A small-molecule ligand and the protein it binds are described below.
Small molecule (SMILES): Nc1ncnc2c1ncn2[C@H]1C[C@H](O)[C@@H](COP(=O)(O)O)O1

Binding-site contacts:
Ligand atom OP2 contacts residue ASP273 of chain 27.A at 2.4 Å.
Ligand atom O5' contacts residue ASP273 of chain 27.A at 4.1 Å.
Ligand atom P contacts residue TYR271 of chain 27.A at 4.5 Å.
Ligand atom OP1 contacts residue ASP273 of chain 27.A at 3.3 Å.
Ligand atom OP1 contacts residue ASN491 of chain 27.A at 3.6 Å.
Ligand atom OP1 contacts residue PHE272 of chain 27.A at 3.4 Å.
Ligand atom O5' contacts residue ASN491 of chain 27.A at 3.5 Å (h-bond).
Ligand atom OP2 contacts residue ASN491 of chain 27.A at 1.7 Å (h-bond).
Ligand atom C5' contacts residue ASN491 of chain 27.A at 4.0 Å.
Ligand atom OP1 contacts residue TYR271 of chain 27.A at 3.1 Å (h-bond).
Ligand atom P contacts residue ASN491 of chain 27.A at 3.0 Å.
Ligand atom C5' contacts residue ASP273 of chain 27.A at 3.8 Å.
Ligand atom P contacts residue ASP273 of chain 27.A at 2.8 Å.
Ligand atom P contacts residue PHE272 of chain 27.A at 4.3 Å.

Sequence of chain 27.A:
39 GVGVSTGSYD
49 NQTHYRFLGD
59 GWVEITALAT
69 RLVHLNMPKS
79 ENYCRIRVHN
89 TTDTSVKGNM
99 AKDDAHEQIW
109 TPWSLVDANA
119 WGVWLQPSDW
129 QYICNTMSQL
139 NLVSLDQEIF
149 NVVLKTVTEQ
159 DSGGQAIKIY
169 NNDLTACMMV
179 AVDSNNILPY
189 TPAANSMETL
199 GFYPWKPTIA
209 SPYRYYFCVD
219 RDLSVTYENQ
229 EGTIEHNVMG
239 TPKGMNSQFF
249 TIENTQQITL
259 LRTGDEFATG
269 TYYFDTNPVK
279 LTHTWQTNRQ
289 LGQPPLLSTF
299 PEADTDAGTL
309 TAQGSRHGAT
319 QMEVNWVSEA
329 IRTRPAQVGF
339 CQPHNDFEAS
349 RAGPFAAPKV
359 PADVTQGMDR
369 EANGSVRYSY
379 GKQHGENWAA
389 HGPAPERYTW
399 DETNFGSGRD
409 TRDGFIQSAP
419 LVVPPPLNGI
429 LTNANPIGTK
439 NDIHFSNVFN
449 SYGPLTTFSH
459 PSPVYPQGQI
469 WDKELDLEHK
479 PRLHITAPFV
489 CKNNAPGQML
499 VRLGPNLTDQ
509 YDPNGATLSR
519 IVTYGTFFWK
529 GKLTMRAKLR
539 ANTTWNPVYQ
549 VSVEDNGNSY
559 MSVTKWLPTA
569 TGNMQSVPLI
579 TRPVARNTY